The small molecule below binds the protein below.
Small molecule (SMILES): CC(=O)N[C@@H]1[C@@H](O)[C@H](O)[C@@H](CO)O[C@H]1O

Binding-site contacts:
Ligand atom C7 contacts residue ASN109 of chain 1.B at 3.8 Å.
Ligand atom C5 contacts residue ASN109 of chain 1.B at 3.9 Å.
Ligand atom C2 contacts residue ASN109 of chain 1.B at 3.2 Å.
Ligand atom C8 contacts residue SER111 of chain 1.B at 4.0 Å.
Ligand atom O5 contacts residue ASN109 of chain 1.B at 3.2 Å (h-bond).
Ligand atom C6 contacts residue ASN109 of chain 1.B at 3.6 Å.
Ligand atom O6 contacts residue HIS113 of chain 1.B at 4.2 Å.
Ligand atom C5 contacts residue NAG1 of chain 1.L at 4.4 Å.
Ligand atom C1 contacts residue ASN109 of chain 1.B at 3.3 Å.
Ligand atom O6 contacts residue ASN109 of chain 1.B at 2.4 Å (h-bond).
Ligand atom C1 contacts residue HIS113 of chain 1.B at 3.8 Å.
Ligand atom C2 contacts residue SER111 of chain 1.B at 3.8 Å.
Ligand atom O3 contacts residue NAG1 of chain 1.L at 4.0 Å.
Ligand atom O7 contacts residue SER111 of chain 1.B at 3.4 Å (h-bond).
Ligand atom N2 contacts residue SER111 of chain 1.B at 3.4 Å (h-bond).
Ligand atom C7 contacts residue SER111 of chain 1.B at 3.3 Å.
Ligand atom C3 contacts residue NAG1 of chain 1.L at 3.2 Å.
Ligand atom C4 contacts residue NAG1 of chain 1.L at 3.5 Å.
Ligand atom O4 contacts residue NAG1 of chain 1.L at 2.5 Å (h-bond).
Ligand atom O7 contacts residue SER110 of chain 1.B at 4.1 Å.
Ligand atom C2 contacts residue NAG1 of chain 1.L at 4.2 Å.
Ligand atom C5 contacts residue HIS113 of chain 1.B at 3.5 Å.
Ligand atom N2 contacts residue NAG1 of chain 1.L at 4.4 Å.
Ligand atom O5 contacts residue SER111 of chain 1.B at 4.3 Å.
Ligand atom C6 contacts residue HIS113 of chain 1.B at 3.5 Å.
Ligand atom C1 contacts residue NAG1 of chain 1.L at 4.5 Å.
Ligand atom N2 contacts residue ASN109 of chain 1.B at 3.9 Å.
Ligand atom C3 contacts residue ASN109 of chain 1.B at 4.4 Å.
Ligand atom C1 contacts residue SER111 of chain 1.B at 3.3 Å.
Ligand atom O5 contacts residue HIS113 of chain 1.B at 3.1 Å.
Ligand atom O7 contacts residue ASN109 of chain 1.B at 3.0 Å (h-bond).
Ligand atom C6 contacts residue GLN115 of chain 1.B at 4.4 Å.

Sequence of chain 1.B:
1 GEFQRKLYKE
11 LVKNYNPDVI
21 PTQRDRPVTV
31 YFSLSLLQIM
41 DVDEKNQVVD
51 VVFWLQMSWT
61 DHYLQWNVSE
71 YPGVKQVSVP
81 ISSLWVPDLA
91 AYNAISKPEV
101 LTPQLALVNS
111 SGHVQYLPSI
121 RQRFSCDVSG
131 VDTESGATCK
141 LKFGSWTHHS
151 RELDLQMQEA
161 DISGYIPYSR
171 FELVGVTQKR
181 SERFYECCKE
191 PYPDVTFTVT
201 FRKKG